Sequence of chain 1.B:
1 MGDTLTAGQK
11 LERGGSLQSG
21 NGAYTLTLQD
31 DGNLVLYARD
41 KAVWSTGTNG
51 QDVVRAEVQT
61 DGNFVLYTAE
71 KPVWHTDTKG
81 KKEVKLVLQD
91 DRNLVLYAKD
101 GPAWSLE

A small-molecule ligand and the protein it binds are described below.
Small molecule (SMILES): CO[C@H]1O[C@H](CO)[C@@H](O)[C@H](O)[C@@H]1O

Binding-site contacts:
Ligand atom O2 contacts residue VAL95 of chain 1.B at 4.5 Å.
Ligand atom C6 contacts residue ASN93 of chain 1.B at 3.7 Å.
Ligand atom C4 contacts residue VAL95 of chain 1.B at 3.9 Å (hydrophobic).
Ligand atom O2 contacts residue ASP91 of chain 1.B at 2.6 Å (salt-bridge).
Ligand atom C5 contacts residue SER105 of chain 1.B at 4.5 Å.
Ligand atom C2 contacts residue ASP91 of chain 1.B at 3.6 Å.
Ligand atom C3 contacts residue TYR97 of chain 1.B at 3.6 Å (hydrophobic).
Ligand atom C6 contacts residue PRO102 of chain 1.B at 4.4 Å (hydrophobic).
Ligand atom C1 contacts residue ASP91 of chain 1.B at 4.3 Å.
Ligand atom C6 contacts residue SER105 of chain 1.B at 3.1 Å.
Ligand atom O3 contacts residue TYR97 of chain 1.B at 2.5 Å (h-bond).
Ligand atom C2 contacts residue ASN93 of chain 1.B at 4.1 Å.
Ligand atom C2 contacts residue GLN89 of chain 1.B at 4.2 Å.
Ligand atom C1 contacts residue ASN93 of chain 1.B at 3.6 Å.
Ligand atom O2 contacts residue GLN89 of chain 1.B at 3.0 Å (h-bond).
Ligand atom O4 contacts residue TYR97 of chain 1.B at 3.2 Å (h-bond).
Ligand atom O6 contacts residue PRO102 of chain 1.B at 4.2 Å.
Ligand atom C5 contacts residue ASN93 of chain 1.B at 3.6 Å.
Ligand atom O3 contacts residue GLN89 of chain 1.B at 3.7 Å.
Ligand atom O4 contacts residue PRO102 of chain 1.B at 3.3 Å.
Ligand atom C3 contacts residue GLN89 of chain 1.B at 4.5 Å.
Ligand atom C4 contacts residue ASN93 of chain 1.B at 3.8 Å.
Ligand atom O5 contacts residue ASN93 of chain 1.B at 2.8 Å (h-bond).
Ligand atom C4 contacts residue TYR97 of chain 1.B at 3.6 Å (hydrophobic).
Ligand atom O2 contacts residue ASN93 of chain 1.B at 3.4 Å (h-bond).
Ligand atom O4 contacts residue VAL95 of chain 1.B at 3.8 Å.
Ligand atom O6 contacts residue SER105 of chain 1.B at 3.6 Å.